Binding-site contacts:
Ligand atom C7 contacts residue ASN406 of chain 1.C at 3.2 Å.
Ligand atom C8 contacts residue NAG1 of chain 1.GA at 3.9 Å.
Ligand atom C1 contacts residue ASN406 of chain 1.C at 1.4 Å.
Ligand atom C1 contacts residue SER405 of chain 1.C at 4.4 Å.
Ligand atom C3 contacts residue ASN406 of chain 1.C at 3.8 Å.
Ligand atom C5 contacts residue ASN406 of chain 1.C at 3.7 Å.
Ligand atom O5 contacts residue ASN406 of chain 1.C at 2.3 Å (h-bond).
Ligand atom C2 contacts residue ASN406 of chain 1.C at 2.5 Å.
Ligand atom O5 contacts residue SER255 of chain 1.C at 3.3 Å (h-bond).
Ligand atom C1 contacts residue SER255 of chain 1.C at 3.7 Å.
Ligand atom C8 contacts residue ASN406 of chain 1.C at 3.5 Å.
Ligand atom N2 contacts residue ASN406 of chain 1.C at 2.6 Å (h-bond).
Ligand atom C4 contacts residue ASN406 of chain 1.C at 4.2 Å.
Ligand atom O7 contacts residue ASN406 of chain 1.C at 4.2 Å.

Sequence of chain 1.C:
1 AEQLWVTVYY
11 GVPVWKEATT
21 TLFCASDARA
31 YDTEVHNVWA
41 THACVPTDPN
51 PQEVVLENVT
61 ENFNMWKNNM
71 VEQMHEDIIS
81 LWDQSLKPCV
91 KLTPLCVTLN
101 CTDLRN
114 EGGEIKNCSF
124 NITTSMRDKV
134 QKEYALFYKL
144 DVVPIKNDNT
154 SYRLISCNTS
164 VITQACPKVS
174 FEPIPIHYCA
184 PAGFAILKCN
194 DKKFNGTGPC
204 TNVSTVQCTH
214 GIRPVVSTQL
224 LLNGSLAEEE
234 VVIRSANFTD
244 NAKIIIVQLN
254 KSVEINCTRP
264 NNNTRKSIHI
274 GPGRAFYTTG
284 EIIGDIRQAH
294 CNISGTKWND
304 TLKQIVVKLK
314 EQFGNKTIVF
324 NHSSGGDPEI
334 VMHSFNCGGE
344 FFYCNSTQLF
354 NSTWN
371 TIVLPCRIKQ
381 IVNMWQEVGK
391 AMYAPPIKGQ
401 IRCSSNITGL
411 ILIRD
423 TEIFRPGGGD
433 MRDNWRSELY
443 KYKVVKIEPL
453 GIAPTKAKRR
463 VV

A protein and the small-molecule ligand that binds it are described below.
Small molecule (SMILES): CC(=O)N[C@@H]1[C@@H](O)[C@H](O)[C@@H](CO)O[C@H]1O